Sequence of chain 2.F:
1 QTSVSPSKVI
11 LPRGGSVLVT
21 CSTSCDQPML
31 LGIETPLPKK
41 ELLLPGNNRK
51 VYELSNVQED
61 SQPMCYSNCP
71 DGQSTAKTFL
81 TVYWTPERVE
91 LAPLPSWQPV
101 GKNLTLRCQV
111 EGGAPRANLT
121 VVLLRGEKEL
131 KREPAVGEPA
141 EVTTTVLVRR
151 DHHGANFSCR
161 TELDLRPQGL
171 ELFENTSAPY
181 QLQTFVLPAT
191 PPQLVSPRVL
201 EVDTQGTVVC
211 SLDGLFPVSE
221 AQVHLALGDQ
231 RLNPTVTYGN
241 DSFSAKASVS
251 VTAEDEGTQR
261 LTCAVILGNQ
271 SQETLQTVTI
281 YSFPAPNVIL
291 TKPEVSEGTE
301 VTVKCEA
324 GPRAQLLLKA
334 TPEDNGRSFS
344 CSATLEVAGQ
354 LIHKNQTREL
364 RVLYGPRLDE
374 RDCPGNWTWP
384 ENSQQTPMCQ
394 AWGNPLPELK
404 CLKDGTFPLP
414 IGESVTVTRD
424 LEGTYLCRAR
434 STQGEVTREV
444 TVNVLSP

Binding-site contacts:
Ligand atom O7 contacts residue SER345 of chain 2.F at 4.2 Å.
Ligand atom O7 contacts residue SER343 of chain 2.F at 4.3 Å.
Ligand atom C1 contacts residue ASN358 of chain 2.F at 1.4 Å.
Ligand atom O5 contacts residue ASN358 of chain 2.F at 2.4 Å (h-bond).
Ligand atom C2 contacts residue ASN358 of chain 2.F at 2.5 Å.
Ligand atom O7 contacts residue ASN358 of chain 2.F at 3.3 Å (h-bond).
Ligand atom C5 contacts residue ASN358 of chain 2.F at 3.6 Å.
Ligand atom N2 contacts residue ASN358 of chain 2.F at 2.9 Å (h-bond).
Ligand atom C3 contacts residue ASN358 of chain 2.F at 3.8 Å.
Ligand atom C4 contacts residue ASN358 of chain 2.F at 4.2 Å.
Ligand atom C7 contacts residue ASN358 of chain 2.F at 3.4 Å.

This protein binds this small molecule.
Small molecule (SMILES): CC(=O)N[C@@H]1[C@@H](O)[C@H](O)[C@@H](CO)O[C@H]1O